The small molecule below binds the protein below.
Small molecule (SMILES): CC(=O)N[C@@H]1[C@@H](O)[C@H](O)[C@@H](CO)O[C@H]1O

Sequence of chain 1.B:
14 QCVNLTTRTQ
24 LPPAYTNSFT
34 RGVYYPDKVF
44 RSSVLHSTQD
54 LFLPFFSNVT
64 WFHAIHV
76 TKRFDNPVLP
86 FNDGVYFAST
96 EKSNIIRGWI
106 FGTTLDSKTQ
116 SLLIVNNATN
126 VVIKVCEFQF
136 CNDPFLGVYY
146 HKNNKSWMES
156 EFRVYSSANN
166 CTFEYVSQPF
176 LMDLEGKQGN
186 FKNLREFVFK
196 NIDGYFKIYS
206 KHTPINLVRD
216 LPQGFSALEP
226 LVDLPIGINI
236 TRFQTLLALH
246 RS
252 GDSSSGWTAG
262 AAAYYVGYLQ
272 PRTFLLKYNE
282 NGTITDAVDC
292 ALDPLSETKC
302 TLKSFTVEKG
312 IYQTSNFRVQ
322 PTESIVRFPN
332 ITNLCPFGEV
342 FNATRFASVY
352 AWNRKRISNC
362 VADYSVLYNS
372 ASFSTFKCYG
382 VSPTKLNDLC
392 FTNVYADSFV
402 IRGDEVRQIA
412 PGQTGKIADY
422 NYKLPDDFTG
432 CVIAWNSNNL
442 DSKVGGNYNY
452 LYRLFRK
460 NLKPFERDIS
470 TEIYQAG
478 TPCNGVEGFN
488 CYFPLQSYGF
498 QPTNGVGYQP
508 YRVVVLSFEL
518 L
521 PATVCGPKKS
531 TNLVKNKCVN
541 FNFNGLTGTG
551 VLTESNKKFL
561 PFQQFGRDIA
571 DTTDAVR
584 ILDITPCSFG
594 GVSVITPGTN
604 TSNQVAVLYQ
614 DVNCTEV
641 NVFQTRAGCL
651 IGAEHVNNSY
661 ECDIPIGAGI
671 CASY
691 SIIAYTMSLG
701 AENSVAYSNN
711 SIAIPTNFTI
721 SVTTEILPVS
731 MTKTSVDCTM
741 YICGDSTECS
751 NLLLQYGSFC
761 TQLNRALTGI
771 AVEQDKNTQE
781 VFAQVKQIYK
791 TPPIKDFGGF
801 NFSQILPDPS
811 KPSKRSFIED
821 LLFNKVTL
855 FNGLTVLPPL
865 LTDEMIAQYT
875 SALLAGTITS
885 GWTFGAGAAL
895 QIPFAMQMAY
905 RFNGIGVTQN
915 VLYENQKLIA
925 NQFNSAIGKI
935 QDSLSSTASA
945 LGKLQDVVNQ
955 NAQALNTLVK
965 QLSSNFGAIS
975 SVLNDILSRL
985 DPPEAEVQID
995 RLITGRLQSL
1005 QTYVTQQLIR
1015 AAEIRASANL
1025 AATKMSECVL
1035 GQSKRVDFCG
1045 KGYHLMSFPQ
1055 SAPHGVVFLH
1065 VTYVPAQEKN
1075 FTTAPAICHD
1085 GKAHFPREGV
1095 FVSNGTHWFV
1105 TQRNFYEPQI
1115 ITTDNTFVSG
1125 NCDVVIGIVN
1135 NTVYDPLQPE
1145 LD

Binding-site contacts:
Ligand atom O5 contacts residue ASN343 of chain 1.B at 2.4 Å (h-bond).
Ligand atom O7 contacts residue PHE338 of chain 1.B at 4.5 Å.
Ligand atom C7 contacts residue ASN343 of chain 1.B at 4.0 Å.
Ligand atom C3 contacts residue ASN343 of chain 1.B at 3.8 Å.
Ligand atom C8 contacts residue PHE342 of chain 1.B at 3.7 Å (hydrophobic).
Ligand atom C8 contacts residue LEU368 of chain 1.B at 3.8 Å (hydrophobic).
Ligand atom C8 contacts residue GLY339 of chain 1.B at 3.9 Å.
Ligand atom C7 contacts residue PHE342 of chain 1.B at 4.5 Å (hydrophobic).
Ligand atom C5 contacts residue ASN343 of chain 1.B at 3.7 Å.
Ligand atom N2 contacts residue PHE342 of chain 1.B at 4.2 Å.
Ligand atom C7 contacts residue PHE338 of chain 1.B at 4.1 Å (hydrophobic).
Ligand atom C4 contacts residue ASN343 of chain 1.B at 4.2 Å.
Ligand atom C1 contacts residue ASN343 of chain 1.B at 1.4 Å.
Ligand atom N2 contacts residue ASN343 of chain 1.B at 2.9 Å (h-bond).
Ligand atom C8 contacts residue PHE338 of chain 1.B at 3.2 Å (hydrophobic).
Ligand atom C2 contacts residue ASN343 of chain 1.B at 2.5 Å.
Ligand atom N2 contacts residue GLY339 of chain 1.B at 4.2 Å.
Ligand atom O7 contacts residue GLY339 of chain 1.B at 3.9 Å.
Ligand atom C7 contacts residue GLY339 of chain 1.B at 3.8 Å.